Sequence of chain 1.A:
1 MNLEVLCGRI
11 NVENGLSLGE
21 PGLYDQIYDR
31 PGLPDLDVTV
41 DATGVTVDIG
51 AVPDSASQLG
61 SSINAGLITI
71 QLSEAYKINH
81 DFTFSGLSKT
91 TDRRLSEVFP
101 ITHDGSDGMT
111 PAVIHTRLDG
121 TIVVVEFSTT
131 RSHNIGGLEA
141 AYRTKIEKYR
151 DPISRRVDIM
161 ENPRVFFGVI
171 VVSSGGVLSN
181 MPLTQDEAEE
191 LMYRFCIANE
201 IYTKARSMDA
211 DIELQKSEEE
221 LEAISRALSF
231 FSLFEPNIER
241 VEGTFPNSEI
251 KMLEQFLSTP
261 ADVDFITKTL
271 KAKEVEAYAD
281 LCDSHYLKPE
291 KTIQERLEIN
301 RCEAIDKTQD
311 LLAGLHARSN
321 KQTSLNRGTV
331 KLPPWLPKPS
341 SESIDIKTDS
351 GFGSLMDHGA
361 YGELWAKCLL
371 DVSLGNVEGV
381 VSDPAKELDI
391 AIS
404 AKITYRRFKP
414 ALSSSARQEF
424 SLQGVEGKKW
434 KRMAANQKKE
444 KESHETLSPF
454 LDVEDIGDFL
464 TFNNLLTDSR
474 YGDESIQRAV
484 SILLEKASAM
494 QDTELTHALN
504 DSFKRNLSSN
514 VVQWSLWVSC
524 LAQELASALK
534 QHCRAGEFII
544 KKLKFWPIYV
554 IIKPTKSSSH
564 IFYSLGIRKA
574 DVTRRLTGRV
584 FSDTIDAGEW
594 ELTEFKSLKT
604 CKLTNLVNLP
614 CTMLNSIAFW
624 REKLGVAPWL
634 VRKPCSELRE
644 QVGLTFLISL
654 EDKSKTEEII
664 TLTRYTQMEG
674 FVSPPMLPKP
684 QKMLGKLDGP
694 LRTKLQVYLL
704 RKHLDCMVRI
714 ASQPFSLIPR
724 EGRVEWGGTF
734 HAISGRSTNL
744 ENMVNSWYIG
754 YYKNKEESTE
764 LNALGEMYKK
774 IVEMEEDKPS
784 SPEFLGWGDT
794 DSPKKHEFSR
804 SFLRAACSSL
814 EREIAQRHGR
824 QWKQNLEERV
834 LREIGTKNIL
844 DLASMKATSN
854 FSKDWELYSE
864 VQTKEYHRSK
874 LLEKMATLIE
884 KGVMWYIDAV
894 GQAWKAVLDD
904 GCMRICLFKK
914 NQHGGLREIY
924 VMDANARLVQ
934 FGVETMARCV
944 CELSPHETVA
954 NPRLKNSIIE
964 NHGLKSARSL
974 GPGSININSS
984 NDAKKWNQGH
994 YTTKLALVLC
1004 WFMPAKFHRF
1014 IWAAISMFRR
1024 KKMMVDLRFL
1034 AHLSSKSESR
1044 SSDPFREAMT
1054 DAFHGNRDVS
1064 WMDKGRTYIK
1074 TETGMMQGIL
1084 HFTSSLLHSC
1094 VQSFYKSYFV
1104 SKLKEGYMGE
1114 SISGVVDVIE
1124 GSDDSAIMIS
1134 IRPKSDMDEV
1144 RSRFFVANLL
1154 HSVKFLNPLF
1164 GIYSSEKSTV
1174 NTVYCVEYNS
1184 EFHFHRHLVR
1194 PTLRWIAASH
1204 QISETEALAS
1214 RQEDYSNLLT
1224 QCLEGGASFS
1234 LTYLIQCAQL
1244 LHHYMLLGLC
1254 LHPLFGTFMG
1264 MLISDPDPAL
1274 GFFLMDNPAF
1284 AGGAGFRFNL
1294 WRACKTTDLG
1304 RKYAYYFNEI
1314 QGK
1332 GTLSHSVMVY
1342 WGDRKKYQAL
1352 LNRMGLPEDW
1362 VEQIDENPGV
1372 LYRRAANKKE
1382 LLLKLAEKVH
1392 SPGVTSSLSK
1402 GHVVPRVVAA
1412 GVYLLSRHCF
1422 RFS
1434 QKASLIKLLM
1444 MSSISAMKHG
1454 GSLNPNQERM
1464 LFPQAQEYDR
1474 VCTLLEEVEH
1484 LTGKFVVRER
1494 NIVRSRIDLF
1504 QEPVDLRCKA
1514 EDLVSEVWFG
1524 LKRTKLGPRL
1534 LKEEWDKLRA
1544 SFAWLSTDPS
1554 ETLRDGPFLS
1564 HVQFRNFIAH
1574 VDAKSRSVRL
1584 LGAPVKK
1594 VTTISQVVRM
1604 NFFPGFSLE

Binding-site contacts:
Ligand atom OP3 contacts residue GLN1224 of chain 1.A at 2.9 Å (h-bond).
Ligand atom N1 contacts residue 2KH1 of chain 1.H at 3.5 Å (h-bond).
Ligand atom O5' contacts residue ASN1182 of chain 1.A at 3.2 Å (h-bond).
Ligand atom C2' contacts residue 2KH1 of chain 1.H at 3.2 Å.
Ligand atom O5' contacts residue ARG1197 of chain 1.A at 2.6 Å (salt-bridge).
Ligand atom P contacts residue ALA1201 of chain 1.A at 3.7 Å.
Ligand atom OP1 contacts residue ALA1201 of chain 1.A at 3.3 Å.
Ligand atom C4' contacts residue TRP1198 of chain 1.A at 3.5 Å (hydrophobic).
Ligand atom O3' contacts residue ASN1182 of chain 1.A at 3.6 Å.
Ligand atom N6 contacts residue 2KH1 of chain 1.H at 3.5 Å (h-bond).
Ligand atom OP1 contacts residue GLN1204 of chain 1.A at 3.3 Å (h-bond).
Ligand atom OP2 contacts residue GLN1224 of chain 1.A at 3.3 Å (h-bond).
Ligand atom OP2 contacts residue ALA1201 of chain 1.A at 3.7 Å.
Ligand atom C5' contacts residue ARG1197 of chain 1.A at 3.5 Å.
Ligand atom P contacts residue ARG1197 of chain 1.A at 3.6 Å.
Ligand atom OP1 contacts residue SER1183 of chain 1.A at 3.6 Å (h-bond).
Ligand atom O4' contacts residue TRP1198 of chain 1.A at 3.1 Å (h-bond).
Ligand atom O2' contacts residue SER1125 of chain 1.A at 3.5 Å.
Ligand atom C6 contacts residue 2KH1 of chain 1.H at 3.5 Å.
Ligand atom O2' contacts residue 2KH1 of chain 1.H at 2.9 Å (h-bond).
Ligand atom N3 contacts residue 2KH1 of chain 1.H at 3.6 Å.
Ligand atom C5' contacts residue ASN1182 of chain 1.A at 3.3 Å.
Ligand atom N3 contacts residue HIS1084 of chain 1.A at 3.6 Å (h-bond).
Ligand atom N9 contacts residue 2KH1 of chain 1.H at 3.6 Å.
Ligand atom OP1 contacts residue TYR754 of chain 1.A at 3.2 Å.
Ligand atom O2' contacts residue ASP1126 of chain 1.A at 2.9 Å (salt-bridge).
Ligand atom O2' contacts residue ARG1197 of chain 1.A at 2.4 Å (salt-bridge).
Ligand atom O2' contacts residue TRP1198 of chain 1.A at 3.5 Å (h-bond).
Ligand atom C5 contacts residue 2KH1 of chain 1.H at 3.5 Å.
Ligand atom P contacts residue GLN1224 of chain 1.A at 3.7 Å.
Ligand atom N7 contacts residue 2KH1 of chain 1.H at 3.6 Å.
Ligand atom OP1 contacts residue ARG1197 of chain 1.A at 3.7 Å.
Ligand atom O5' contacts residue ASP1127 of chain 1.A at 3.7 Å.
Ligand atom C4 contacts residue 2KH1 of chain 1.H at 3.7 Å.
Ligand atom C2' contacts residue ARG1197 of chain 1.A at 3.6 Å.
Ligand atom C1' contacts residue TRP1198 of chain 1.A at 3.6 Å (hydrophobic).
Ligand atom O5' contacts residue TRP1198 of chain 1.A at 3.5 Å.
Ligand atom O3' contacts residue ARG1197 of chain 1.A at 3.1 Å.
Ligand atom O5' contacts residue ALA1201 of chain 1.A at 3.6 Å.
Ligand atom C2 contacts residue 2KH1 of chain 1.H at 3.5 Å.

The protein below binds the small molecule below.
Small molecule (SMILES): Nc1ccn([C@@H]2O[C@H](CO[P](=O)(O)O[C@H]3[C@@H](O)[C@H](n4cnc5c(N)ncnc54)O[C@@H]3COP(=O)(O)O)[C@@H](O[P](=O)(O)OC[C@H]3O[C@@H](n4cnc5c(N)ncnc54)[C@H](O)[C@@H]3O)[C@H]2O)c(=O)n1